Sequence of chain 1.B:
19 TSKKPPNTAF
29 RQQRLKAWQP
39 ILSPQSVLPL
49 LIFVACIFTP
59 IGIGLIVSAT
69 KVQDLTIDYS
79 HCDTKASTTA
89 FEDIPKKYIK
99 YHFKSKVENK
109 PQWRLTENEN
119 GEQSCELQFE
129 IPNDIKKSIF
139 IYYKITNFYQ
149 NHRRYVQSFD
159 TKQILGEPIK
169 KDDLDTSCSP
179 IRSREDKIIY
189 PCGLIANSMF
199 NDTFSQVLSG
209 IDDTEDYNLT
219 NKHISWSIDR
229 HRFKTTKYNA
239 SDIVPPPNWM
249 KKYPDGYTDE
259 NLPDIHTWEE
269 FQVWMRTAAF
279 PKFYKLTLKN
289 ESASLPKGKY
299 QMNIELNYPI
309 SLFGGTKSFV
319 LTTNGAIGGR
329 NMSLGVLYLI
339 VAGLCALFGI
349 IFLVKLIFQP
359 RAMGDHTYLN

Binding-site contacts:
Ligand atom O6 contacts residue TYR215 of chain 1.B at 3.9 Å.
Ligand atom C1 contacts residue ASN216 of chain 1.B at 3.3 Å.
Ligand atom O6 contacts residue ASN216 of chain 1.B at 3.2 Å (h-bond).
Ligand atom C7 contacts residue ASN216 of chain 1.B at 4.2 Å.
Ligand atom C7 contacts residue ASN288 of chain 1.B at 3.4 Å.
Ligand atom C6 contacts residue ASN216 of chain 1.B at 3.4 Å.
Ligand atom O5 contacts residue ASN288 of chain 1.B at 2.4 Å (h-bond).
Ligand atom C8 contacts residue ASN216 of chain 1.B at 3.2 Å.
Ligand atom O5 contacts residue ASN216 of chain 1.B at 3.2 Å (h-bond).
Ligand atom C2 contacts residue SER290 of chain 1.B at 3.9 Å.
Ligand atom C7 contacts residue THR218 of chain 1.B at 4.4 Å.
Ligand atom C2 contacts residue ASN288 of chain 1.B at 2.5 Å.
Ligand atom O3 contacts residue SER290 of chain 1.B at 4.5 Å.
Ligand atom C1 contacts residue SER290 of chain 1.B at 4.0 Å.
Ligand atom C5 contacts residue ASN216 of chain 1.B at 3.9 Å.
Ligand atom C1 contacts residue ASN288 of chain 1.B at 1.4 Å.
Ligand atom C3 contacts residue ASN288 of chain 1.B at 3.8 Å.
Ligand atom O7 contacts residue THR218 of chain 1.B at 4.1 Å.
Ligand atom N2 contacts residue ASN288 of chain 1.B at 2.9 Å (h-bond).
Ligand atom C5 contacts residue ALA291 of chain 1.B at 4.4 Å (hydrophobic).
Ligand atom O7 contacts residue SER290 of chain 1.B at 3.6 Å.
Ligand atom C2 contacts residue ASN216 of chain 1.B at 3.4 Å.
Ligand atom C4 contacts residue ASN288 of chain 1.B at 4.2 Å.
Ligand atom C8 contacts residue ASN288 of chain 1.B at 3.5 Å.
Ligand atom C6 contacts residue TYR215 of chain 1.B at 4.0 Å (hydrophobic).
Ligand atom C8 contacts residue LEU217 of chain 1.B at 3.4 Å (hydrophobic).
Ligand atom O5 contacts residue TYR215 of chain 1.B at 3.8 Å.
Ligand atom C3 contacts residue SER290 of chain 1.B at 3.8 Å.
Ligand atom C5 contacts residue ASN288 of chain 1.B at 3.7 Å.
Ligand atom N2 contacts residue SER290 of chain 1.B at 3.0 Å (h-bond).
Ligand atom N2 contacts residue ASN216 of chain 1.B at 4.2 Å.
Ligand atom O7 contacts residue ASN288 of chain 1.B at 4.3 Å.
Ligand atom C8 contacts residue THR218 of chain 1.B at 3.7 Å.
Ligand atom O6 contacts residue ASP214 of chain 1.B at 3.6 Å (salt-bridge).
Ligand atom C6 contacts residue NAG1 of chain 1.I at 3.4 Å.
Ligand atom C5 contacts residue TYR215 of chain 1.B at 4.5 Å (hydrophobic).
Ligand atom C4 contacts residue ASN216 of chain 1.B at 4.5 Å.
Ligand atom C1 contacts residue ALA291 of chain 1.B at 4.5 Å (hydrophobic).
Ligand atom C7 contacts residue SER290 of chain 1.B at 3.7 Å.
Ligand atom O6 contacts residue NAG1 of chain 1.I at 3.4 Å.

The small molecule below binds the protein below.
Small molecule (SMILES): CC(=O)N[C@H]1[C@H](O[C@H]2[C@H](O)[C@@H](NC(C)=O)CO[C@@H]2CO)O[C@H](CO)[C@@H](O)[C@@H]1O